The small molecule below binds the protein below.
Small molecule (SMILES): CC(=O)N[C@@H]1[C@@H](O)[C@H](O)[C@@H](CO)O[C@H]1O

Sequence of chain 1.B:
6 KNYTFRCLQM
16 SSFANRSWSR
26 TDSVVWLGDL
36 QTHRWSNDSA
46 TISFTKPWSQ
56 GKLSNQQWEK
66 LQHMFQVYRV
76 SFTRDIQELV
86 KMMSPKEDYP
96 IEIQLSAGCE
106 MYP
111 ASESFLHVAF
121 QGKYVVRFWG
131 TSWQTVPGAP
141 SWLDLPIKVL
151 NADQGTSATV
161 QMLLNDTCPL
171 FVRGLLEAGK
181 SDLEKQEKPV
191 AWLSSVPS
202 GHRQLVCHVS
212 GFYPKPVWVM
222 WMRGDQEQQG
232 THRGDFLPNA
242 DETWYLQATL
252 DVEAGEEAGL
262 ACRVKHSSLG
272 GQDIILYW

Binding-site contacts:
Ligand atom C8 contacts residue SER22 of chain 1.B at 4.3 Å.
Ligand atom C5 contacts residue TRP23 of chain 1.B at 3.7 Å (hydrophobic).
Ligand atom C1 contacts residue TRP23 of chain 1.B at 3.6 Å (hydrophobic).
Ligand atom O6 contacts residue TRP23 of chain 1.B at 3.1 Å.
Ligand atom C6 contacts residue TRP23 of chain 1.B at 4.3 Å (hydrophobic).
Ligand atom O6 contacts residue ALA19 of chain 1.B at 3.4 Å.
Ligand atom C6 contacts residue ASN20 of chain 1.B at 4.5 Å.
Ligand atom O5 contacts residue ALA19 of chain 1.B at 3.8 Å.
Ligand atom C4 contacts residue ASN20 of chain 1.B at 4.1 Å.
Ligand atom C6 contacts residue ALA19 of chain 1.B at 4.2 Å (hydrophobic).
Ligand atom O5 contacts residue TRP23 of chain 1.B at 3.9 Å.
Ligand atom C1 contacts residue ASN20 of chain 1.B at 1.5 Å.
Ligand atom N2 contacts residue ASN20 of chain 1.B at 3.1 Å (h-bond).
Ligand atom C7 contacts residue ASN20 of chain 1.B at 4.2 Å.
Ligand atom C5 contacts residue ASN20 of chain 1.B at 3.5 Å.
Ligand atom C5 contacts residue ALA19 of chain 1.B at 4.4 Å (hydrophobic).
Ligand atom C2 contacts residue ASN20 of chain 1.B at 2.6 Å.
Ligand atom C3 contacts residue ASN20 of chain 1.B at 3.9 Å.
Ligand atom N2 contacts residue SER22 of chain 1.B at 4.5 Å.
Ligand atom O5 contacts residue ASN20 of chain 1.B at 2.1 Å (h-bond).